Sequence of chain 1.A:
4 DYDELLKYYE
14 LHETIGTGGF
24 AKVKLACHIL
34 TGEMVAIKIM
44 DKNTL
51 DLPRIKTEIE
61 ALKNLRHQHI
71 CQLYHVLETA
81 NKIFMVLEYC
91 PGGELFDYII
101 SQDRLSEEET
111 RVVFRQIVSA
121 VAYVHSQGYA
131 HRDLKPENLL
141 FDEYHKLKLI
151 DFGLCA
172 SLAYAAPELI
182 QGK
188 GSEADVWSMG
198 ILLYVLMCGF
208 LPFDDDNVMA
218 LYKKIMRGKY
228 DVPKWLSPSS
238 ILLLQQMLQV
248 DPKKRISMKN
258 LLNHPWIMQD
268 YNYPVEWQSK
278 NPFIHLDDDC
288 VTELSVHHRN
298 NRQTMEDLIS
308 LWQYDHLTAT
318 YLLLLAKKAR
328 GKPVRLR

Binding-site contacts:
Ligand atom C29 contacts residue THR20 of chain 1.A at 3.5 Å.
Ligand atom C29 contacts residue GLY21 of chain 1.A at 3.6 Å.
Ligand atom N1 contacts residue LEU140 of chain 1.A at 3.6 Å.
Ligand atom C5 contacts residue LEU140 of chain 1.A at 3.4 Å (hydrophobic).
Ligand atom C14 contacts residue GLY93 of chain 1.A at 3.6 Å.
Ligand atom C5 contacts residue ALA39 of chain 1.A at 3.7 Å (hydrophobic).
Ligand atom BR contacts residue PRO91 of chain 1.A at 3.4 Å.
Ligand atom O22 contacts residue VAL26 of chain 1.A at 3.8 Å.
Ligand atom N9 contacts residue CYS90 of chain 1.A at 3.2 Å (h-bond).
Ligand atom C3 contacts residue LEU140 of chain 1.A at 3.6 Å (hydrophobic).
Ligand atom C29 contacts residue VAL26 of chain 1.A at 3.6 Å (hydrophobic).
Ligand atom O22 contacts residue ILE150 of chain 1.A at 3.6 Å.
Ligand atom N9 contacts residue TYR89 of chain 1.A at 3.8 Å.
Ligand atom C28 contacts residue GLY21 of chain 1.A at 3.5 Å.
Ligand atom C29 contacts residue GLY19 of chain 1.A at 3.6 Å.
Ligand atom C30 contacts residue VAL26 of chain 1.A at 3.6 Å (hydrophobic).
Ligand atom N2 contacts residue TYR89 of chain 1.A at 3.5 Å.
Ligand atom C13 contacts residue CYS90 of chain 1.A at 3.3 Å (hydrophobic).
Ligand atom N2 contacts residue CYS90 of chain 1.A at 2.9 Å (h-bond).
Ligand atom C36 contacts residue ASN138 of chain 1.A at 3.4 Å.
Ligand atom N21 contacts residue ILE150 of chain 1.A at 3.6 Å.
Ligand atom C20 contacts residue ILE150 of chain 1.A at 3.5 Å (hydrophobic).
Ligand atom N1 contacts residue GLU88 of chain 1.A at 2.8 Å (salt-bridge).
Ligand atom C36 contacts residue GLU137 of chain 1.A at 3.5 Å.
Ligand atom C13 contacts residue TYR89 of chain 1.A at 3.7 Å (hydrophobic).
Ligand atom C19 contacts residue LEU87 of chain 1.A at 3.7 Å (hydrophobic).
Ligand atom C4 contacts residue LEU140 of chain 1.A at 3.8 Å (hydrophobic).
Ligand atom N1 contacts residue ALA39 of chain 1.A at 3.4 Å.
Ligand atom C20 contacts residue VAL26 of chain 1.A at 3.8 Å (hydrophobic).
Ligand atom C18 contacts residue CYS71 of chain 1.A at 3.8 Å (hydrophobic).
Ligand atom C19 contacts residue ALA39 of chain 1.A at 3.8 Å (hydrophobic).
Ligand atom C28 contacts residue ALA24 of chain 1.A at 3.5 Å (hydrophobic).
Ligand atom C15 contacts residue GLY93 of chain 1.A at 3.7 Å.
Ligand atom N16 contacts residue GLY93 of chain 1.A at 3.7 Å.
Ligand atom N1 contacts residue CYS90 of chain 1.A at 3.7 Å.
Ligand atom C23 contacts residue GLU94 of chain 1.A at 3.8 Å.
Ligand atom C24 contacts residue ILE150 of chain 1.A at 3.8 Å (hydrophobic).
Ligand atom C6 contacts residue LEU140 of chain 1.A at 3.4 Å (hydrophobic).
Ligand atom C13 contacts residue GLY93 of chain 1.A at 3.8 Å.
Ligand atom N2 contacts residue GLU88 of chain 1.A at 3.6 Å (salt-bridge).

The small molecule below binds the protein below.
Small molecule (SMILES): Cn1cc(Br)cc1C(=O)Nc1[nH]nc2c1CN(C(=O)N[C@H](CN1CCCC1)c1ccccc1)C21CC1